Sequence of chain 1.C:
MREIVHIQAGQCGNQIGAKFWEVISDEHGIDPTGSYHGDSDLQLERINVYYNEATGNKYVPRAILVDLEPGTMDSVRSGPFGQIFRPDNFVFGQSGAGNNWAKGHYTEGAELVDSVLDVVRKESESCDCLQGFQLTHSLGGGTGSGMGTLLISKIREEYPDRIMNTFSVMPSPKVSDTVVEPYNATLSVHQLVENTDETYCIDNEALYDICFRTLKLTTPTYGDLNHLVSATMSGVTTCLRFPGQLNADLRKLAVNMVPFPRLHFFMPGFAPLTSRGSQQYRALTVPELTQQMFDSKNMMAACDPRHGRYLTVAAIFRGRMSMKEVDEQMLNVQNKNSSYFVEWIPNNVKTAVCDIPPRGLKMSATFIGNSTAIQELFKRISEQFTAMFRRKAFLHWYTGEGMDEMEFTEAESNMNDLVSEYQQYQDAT

This small molecule binds to this protein.
Small molecule (SMILES): CC(=O)O[C@H]1C(=O)[C@@]2(C)[C@H]([C@H](OC(=O)c3ccccc3)[C@]3(O)C[C@H](OC(=O)[C@H](O)[C@@H](NC(=O)c4ccccc4)c4ccccc4)C(C)=C1C3(C)C)[C@]1(OC(C)=O)CO[C@@H]1C[C@@H]2O

Binding-site contacts:
Ligand atom O06 contacts residue LEU273 of chain 1.C at 3.9 Å.
Ligand atom C16 contacts residue LEU361 of chain 1.C at 3.9 Å (hydrophobic).
Ligand atom O14 contacts residue HIS227 of chain 1.C at 2.9 Å (h-bond).
Ligand atom O13 contacts residue PRO358 of chain 1.C at 3.5 Å.
Ligand atom C41 contacts residue VAL23 of chain 1.C at 3.9 Å (hydrophobic).
Ligand atom O03 contacts residue ARG276 of chain 1.C at 3.4 Å (salt-bridge).
Ligand atom C30 contacts residue HIS227 of chain 1.C at 3.6 Å.
Ligand atom O05 contacts residue LEU361 of chain 1.C at 3.5 Å.
Ligand atom C44 contacts residue GLY360 of chain 1.C at 3.7 Å.
Ligand atom C17 contacts residue GLN279 of chain 1.C at 4.0 Å.
Ligand atom C41 contacts residue GLU27 of chain 1.C at 4.0 Å.
Ligand atom C42 contacts residue VAL23 of chain 1.C at 3.8 Å (hydrophobic).
Ligand atom C14 contacts residue THR274 of chain 1.C at 3.6 Å.
Ligand atom O10 contacts residue GLN279 of chain 1.C at 3.1 Å (h-bond).
Ligand atom C32 contacts residue HIS227 of chain 1.C at 3.3 Å.
Ligand atom C36 contacts residue ASP26 of chain 1.C at 4.0 Å.
Ligand atom C07 contacts residue ASP224 of chain 1.C at 3.9 Å.
Ligand atom C14 contacts residue LEU215 of chain 1.C at 3.5 Å (hydrophobic).
Ligand atom O06 contacts residue THR274 of chain 1.C at 3.2 Å (h-bond).
Ligand atom O01 contacts residue ARG276 of chain 1.C at 4.0 Å.
Ligand atom O07 contacts residue THR274 of chain 1.C at 3.0 Å (h-bond).
Ligand atom C41 contacts residue SER234 of chain 1.C at 4.0 Å.
Ligand atom C08 contacts residue ASP224 of chain 1.C at 3.5 Å.
Ligand atom C13 contacts residue PHE270 of chain 1.C at 3.8 Å (hydrophobic).
Ligand atom O07 contacts residue GLN279 of chain 1.C at 3.6 Å (h-bond).
Ligand atom C39 contacts residue PHE270 of chain 1.C at 4.0 Å (hydrophobic).
Ligand atom C20 contacts residue GLN279 of chain 1.C at 3.8 Å.
Ligand atom C35 contacts residue ASP26 of chain 1.C at 3.5 Å.
Ligand atom C39 contacts residue ALA231 of chain 1.C at 4.0 Å (hydrophobic).
Ligand atom C23 contacts residue GLN279 of chain 1.C at 3.8 Å.
Ligand atom C31 contacts residue HIS227 of chain 1.C at 4.0 Å.
Ligand atom C40 contacts residue ARG318 of chain 1.C at 3.9 Å.
Ligand atom C15 contacts residue PRO272 of chain 1.C at 3.7 Å (hydrophobic).
Ligand atom C33 contacts residue GLU22 of chain 1.C at 3.9 Å.
Ligand atom C07 contacts residue HIS227 of chain 1.C at 3.8 Å.
Ligand atom O13 contacts residue ARG359 of chain 1.C at 3.5 Å (salt-bridge).
Ligand atom C22 contacts residue GLN279 of chain 1.C at 3.4 Å.
Ligand atom C47 contacts residue ARG276 of chain 1.C at 3.7 Å.
Ligand atom C19 contacts residue THR274 of chain 1.C at 3.7 Å.
Ligand atom O08 contacts residue GLN279 of chain 1.C at 3.1 Å (h-bond).